Binding-site contacts:
Ligand atom OXT contacts residue THR143 of chain 1.D at 2.8 Å (h-bond).
Ligand atom CG2 contacts residue TYR59 of chain 1.D at 3.4 Å (hydrophobic).
Ligand atom CD contacts residue GLN155 of chain 1.D at 3.3 Å.
Ligand atom CD2 contacts residue TYR99 of chain 1.D at 3.4 Å (hydrophobic).
Ligand atom CD1 contacts residue VAL67 of chain 1.D at 3.5 Å (hydrophobic).
Ligand atom CG contacts residue GLN155 of chain 1.D at 3.4 Å.
Ligand atom N contacts residue TYR171 of chain 1.D at 2.6 Å (h-bond).
Ligand atom C contacts residue LYS146 of chain 1.D at 3.0 Å.
Ligand atom CG2 contacts residue GLU63 of chain 1.D at 3.4 Å.
Ligand atom CG2 contacts residue ASP77 of chain 1.D at 3.4 Å.
Ligand atom C contacts residue TYR7 of chain 1.D at 3.2 Å (hydrophobic).
Ligand atom CB contacts residue TYR99 of chain 1.D at 3.4 Å (hydrophobic).
Ligand atom O contacts residue LYS66 of chain 1.D at 2.8 Å (salt-bridge).
Ligand atom CG2 contacts residue TYR171 of chain 1.D at 3.4 Å (hydrophobic).
Ligand atom NE2 contacts residue GLN155 of chain 1.D at 3.1 Å (h-bond).
Ligand atom N contacts residue TYR99 of chain 1.D at 3.0 Å (h-bond).
Ligand atom CB contacts residue LYS66 of chain 1.D at 3.4 Å.
Ligand atom CA contacts residue GLU63 of chain 1.D at 3.3 Å.
Ligand atom NZ contacts residue GLN155 of chain 1.D at 2.8 Å (h-bond).
Ligand atom O contacts residue TYR159 of chain 1.D at 2.8 Å (h-bond).
Ligand atom O contacts residue LYS146 of chain 1.D at 2.6 Å (salt-bridge).
Ligand atom CA contacts residue TYR7 of chain 1.D at 3.1 Å (hydrophobic).
Ligand atom OXT contacts residue LYS146 of chain 1.D at 2.7 Å (salt-bridge).
Ligand atom CA contacts residue ASP77 of chain 1.D at 3.5 Å.
Ligand atom CG2 contacts residue HIS70 of chain 1.D at 3.2 Å.
Ligand atom CD1 contacts residue MET45 of chain 1.D at 3.5 Å (hydrophobic).
Ligand atom OE1 contacts residue ARG65 of chain 1.D at 3.4 Å (salt-bridge).
Ligand atom N contacts residue GLU63 of chain 1.D at 2.8 Å (salt-bridge).
Ligand atom OXT contacts residue TYR84 of chain 1.D at 2.9 Å (h-bond).
Ligand atom O contacts residue THR80 of chain 1.D at 3.3 Å.
Ligand atom CD contacts residue ARG65 of chain 1.D at 3.4 Å.
Ligand atom CB contacts residue GLU63 of chain 1.D at 3.5 Å.
Ligand atom O contacts residue TRP147 of chain 1.D at 3.1 Å (h-bond).
Ligand atom CB contacts residue GLU63 of chain 1.D at 3.2 Å.
Ligand atom N contacts residue ASP77 of chain 1.D at 3.1 Å (salt-bridge).
Ligand atom CA contacts residue TYR171 of chain 1.D at 3.4 Å (hydrophobic).
Ligand atom O contacts residue LYS146 of chain 1.D at 3.4 Å.
Ligand atom OE2 contacts residue ARG65 of chain 1.D at 2.6 Å (salt-bridge).
Ligand atom N contacts residue TYR7 of chain 1.D at 3.0 Å (h-bond).
Ligand atom O contacts residue HIS70 of chain 1.D at 2.8 Å.

The protein below binds the small molecule below.
Small molecule (SMILES): CC[C@H](C)[C@H](N)C(=O)N[C@@H](CC(C)C)C(=O)N[C@@H](CCCCN)C(=O)N[C@@H](CCC(=O)O)C(=O)N1CCC[C@H]1C(=O)N[C@H](C(=O)N[C@@H](Cc1cnc[nH]1)C(=O)NCC(=O)N[C@H](C(=O)O)C(C)C)C(C)C

Sequence of chain 1.D:
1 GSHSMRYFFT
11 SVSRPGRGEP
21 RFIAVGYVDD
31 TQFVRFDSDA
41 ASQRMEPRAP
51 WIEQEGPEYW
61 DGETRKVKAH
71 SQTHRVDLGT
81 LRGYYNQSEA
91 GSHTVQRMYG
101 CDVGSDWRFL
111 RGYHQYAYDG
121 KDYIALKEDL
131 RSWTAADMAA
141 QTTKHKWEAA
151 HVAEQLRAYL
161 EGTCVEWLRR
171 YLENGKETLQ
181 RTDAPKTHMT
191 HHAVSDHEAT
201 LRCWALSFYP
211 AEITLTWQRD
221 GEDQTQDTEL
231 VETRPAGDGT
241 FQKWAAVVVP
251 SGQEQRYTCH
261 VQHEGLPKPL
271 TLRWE